Binding-site contacts:
Ligand atom C7 contacts residue ASN167 of chain 1.A at 3.3 Å.
Ligand atom C5 contacts residue LYS143 of chain 1.A at 4.0 Å.
Ligand atom O5 contacts residue ASN167 of chain 1.A at 2.3 Å (h-bond).
Ligand atom O7 contacts residue ALA139 of chain 1.A at 4.4 Å.
Ligand atom C6 contacts residue LYS143 of chain 1.A at 3.7 Å.
Ligand atom C3 contacts residue ASN167 of chain 1.A at 3.7 Å.
Ligand atom O3 contacts residue LYS143 of chain 1.A at 3.3 Å.
Ligand atom C1 contacts residue GLY142 of chain 1.A at 3.6 Å.
Ligand atom O7 contacts residue ASN167 of chain 1.A at 3.3 Å (h-bond).
Ligand atom O7 contacts residue LYS143 of chain 1.A at 3.8 Å.
Ligand atom C2 contacts residue GLY142 of chain 1.A at 3.8 Å.
Ligand atom C7 contacts residue LYS143 of chain 1.A at 4.5 Å.
Ligand atom O7 contacts residue GLY142 of chain 1.A at 3.7 Å.
Ligand atom C2 contacts residue ASN167 of chain 1.A at 2.4 Å.
Ligand atom C1 contacts residue ASN167 of chain 1.A at 1.4 Å.
Ligand atom C2 contacts residue LYS143 of chain 1.A at 4.0 Å.
Ligand atom N2 contacts residue ASN167 of chain 1.A at 2.9 Å (h-bond).
Ligand atom O5 contacts residue GLY142 of chain 1.A at 3.5 Å (h-bond).
Ligand atom O6 contacts residue LYS143 of chain 1.A at 3.7 Å.
Ligand atom C8 contacts residue ASN167 of chain 1.A at 4.5 Å.
Ligand atom C4 contacts residue LYS143 of chain 1.A at 4.3 Å.
Ligand atom C4 contacts residue ASN167 of chain 1.A at 4.1 Å.
Ligand atom O6 contacts residue PHE144 of chain 1.A at 4.2 Å.
Ligand atom C3 contacts residue LYS143 of chain 1.A at 4.1 Å.
Ligand atom O5 contacts residue LYS143 of chain 1.A at 4.4 Å.
Ligand atom C5 contacts residue ASN167 of chain 1.A at 3.6 Å.
Ligand atom O7 contacts residue PHE164 of chain 1.A at 4.3 Å.

A small-molecule ligand and the protein it binds are described below.
Small molecule (SMILES): CC(=O)N[C@H]1[C@H](O[C@H]2[C@H](O)[C@@H](NC(C)=O)CO[C@@H]2CO)O[C@H](CO)[C@@H](O)[C@@H]1O

Sequence of chain 1.A:
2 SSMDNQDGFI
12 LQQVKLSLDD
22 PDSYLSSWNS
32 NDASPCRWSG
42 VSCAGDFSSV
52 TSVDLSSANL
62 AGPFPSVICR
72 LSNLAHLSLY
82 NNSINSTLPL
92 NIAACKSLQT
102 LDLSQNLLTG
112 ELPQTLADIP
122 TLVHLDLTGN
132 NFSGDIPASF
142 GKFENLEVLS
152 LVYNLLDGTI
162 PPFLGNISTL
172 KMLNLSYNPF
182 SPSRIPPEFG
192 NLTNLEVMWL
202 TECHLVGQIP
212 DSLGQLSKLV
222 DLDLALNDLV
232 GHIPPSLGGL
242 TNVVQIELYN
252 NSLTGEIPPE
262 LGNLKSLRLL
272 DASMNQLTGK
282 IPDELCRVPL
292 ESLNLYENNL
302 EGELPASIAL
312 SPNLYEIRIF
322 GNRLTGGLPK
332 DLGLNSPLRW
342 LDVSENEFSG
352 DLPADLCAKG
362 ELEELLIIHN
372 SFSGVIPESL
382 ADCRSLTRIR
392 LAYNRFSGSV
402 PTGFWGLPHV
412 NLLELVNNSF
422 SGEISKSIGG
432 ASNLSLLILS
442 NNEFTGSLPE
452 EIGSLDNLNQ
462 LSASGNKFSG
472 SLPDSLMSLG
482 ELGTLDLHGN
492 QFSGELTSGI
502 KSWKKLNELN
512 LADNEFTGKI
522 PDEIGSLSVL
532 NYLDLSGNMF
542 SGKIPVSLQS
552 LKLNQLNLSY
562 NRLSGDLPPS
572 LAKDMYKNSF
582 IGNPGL